Binding-site contacts:
Ligand atom C2 contacts residue HIS104 of chain 31.C at 4.2 Å.
Ligand atom C3 contacts residue ASN154 of chain 31.A at 3.8 Å.
Ligand atom C6 contacts residue HIS104 of chain 31.C at 3.8 Å.
Ligand atom C4 contacts residue HIS104 of chain 31.C at 4.0 Å.
Ligand atom O7 contacts residue ASN154 of chain 31.A at 3.2 Å (h-bond).
Ligand atom C5 contacts residue HIS104 of chain 31.C at 3.4 Å.
Ligand atom C1 contacts residue HIS104 of chain 31.C at 3.5 Å.
Ligand atom N2 contacts residue ASN154 of chain 31.A at 3.0 Å (h-bond).
Ligand atom C4 contacts residue ASN154 of chain 31.A at 4.2 Å.
Ligand atom O6 contacts residue HIS104 of chain 31.C at 3.6 Å.
Ligand atom C3 contacts residue HIS104 of chain 31.C at 3.7 Å.
Ligand atom C2 contacts residue ASN154 of chain 31.A at 2.5 Å.
Ligand atom O4 contacts residue HIS104 of chain 31.C at 3.8 Å.
Ligand atom C1 contacts residue ASN154 of chain 31.A at 1.4 Å.
Ligand atom O5 contacts residue ASN154 of chain 31.A at 2.3 Å (h-bond).
Ligand atom C7 contacts residue ASN154 of chain 31.A at 3.5 Å.
Ligand atom O5 contacts residue HIS104 of chain 31.C at 3.7 Å.
Ligand atom C5 contacts residue ASN154 of chain 31.A at 3.6 Å.

The protein below binds the small molecule below.
Small molecule (SMILES): CC(=O)N[C@@H]1[C@@H](O)[C@H](O)[C@@H](CO)O[C@H]1O

Sequence of chain 31.C:
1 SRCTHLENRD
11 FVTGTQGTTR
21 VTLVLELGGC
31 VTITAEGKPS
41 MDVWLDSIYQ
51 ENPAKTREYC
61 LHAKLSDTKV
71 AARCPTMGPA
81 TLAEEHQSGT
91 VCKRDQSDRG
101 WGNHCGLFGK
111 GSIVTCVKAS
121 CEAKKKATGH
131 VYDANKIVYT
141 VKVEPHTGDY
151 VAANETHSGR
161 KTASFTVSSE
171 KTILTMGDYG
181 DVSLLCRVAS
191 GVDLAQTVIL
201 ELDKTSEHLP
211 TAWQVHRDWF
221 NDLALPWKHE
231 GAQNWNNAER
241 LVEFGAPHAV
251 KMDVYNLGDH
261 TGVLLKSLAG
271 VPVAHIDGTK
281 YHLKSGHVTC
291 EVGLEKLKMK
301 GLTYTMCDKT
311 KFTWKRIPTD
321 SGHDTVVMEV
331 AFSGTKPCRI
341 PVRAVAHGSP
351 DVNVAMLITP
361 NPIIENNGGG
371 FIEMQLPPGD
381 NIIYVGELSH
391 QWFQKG

Sequence of chain 31.A:
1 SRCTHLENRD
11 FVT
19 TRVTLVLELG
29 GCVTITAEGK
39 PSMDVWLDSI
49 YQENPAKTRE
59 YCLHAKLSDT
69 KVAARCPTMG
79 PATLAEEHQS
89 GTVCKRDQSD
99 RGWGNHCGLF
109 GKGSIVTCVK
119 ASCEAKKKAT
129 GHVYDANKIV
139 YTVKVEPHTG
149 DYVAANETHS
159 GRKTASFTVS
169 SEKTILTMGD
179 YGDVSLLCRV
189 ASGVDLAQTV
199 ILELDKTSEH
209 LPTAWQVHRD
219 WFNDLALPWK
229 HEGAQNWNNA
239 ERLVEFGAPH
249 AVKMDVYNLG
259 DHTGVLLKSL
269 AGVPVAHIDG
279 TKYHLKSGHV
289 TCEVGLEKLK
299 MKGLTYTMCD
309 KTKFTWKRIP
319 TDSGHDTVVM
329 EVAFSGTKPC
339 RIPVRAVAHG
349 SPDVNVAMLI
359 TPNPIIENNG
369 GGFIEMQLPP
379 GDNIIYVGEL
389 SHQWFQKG